Binding-site contacts:
Ligand atom O5 contacts residue ASN1121 of chain 1.C at 2.4 Å (h-bond).
Ligand atom C8 contacts residue ASN1121 of chain 1.C at 4.4 Å.
Ligand atom O7 contacts residue ASN1121 of chain 1.C at 3.3 Å (h-bond).
Ligand atom C7 contacts residue ASN1121 of chain 1.C at 3.3 Å.
Ligand atom C3 contacts residue ASN1121 of chain 1.C at 3.8 Å.
Ligand atom C2 contacts residue ASN1121 of chain 1.C at 2.5 Å.
Ligand atom C1 contacts residue ASN1121 of chain 1.C at 1.4 Å.
Ligand atom C5 contacts residue ASN1121 of chain 1.C at 3.7 Å.
Ligand atom C4 contacts residue ASN1121 of chain 1.C at 4.2 Å.
Ligand atom N2 contacts residue ASN1121 of chain 1.C at 2.9 Å (h-bond).

A protein and the small-molecule ligand that binds it are described below.
Small molecule (SMILES): CC(=O)N[C@H]1[C@H](O[C@H]2[C@H](O)[C@@H](NC(C)=O)CO[C@@H]2CO)O[C@H](CO)[C@@H](O)[C@@H]1O

Sequence of chain 1.C:
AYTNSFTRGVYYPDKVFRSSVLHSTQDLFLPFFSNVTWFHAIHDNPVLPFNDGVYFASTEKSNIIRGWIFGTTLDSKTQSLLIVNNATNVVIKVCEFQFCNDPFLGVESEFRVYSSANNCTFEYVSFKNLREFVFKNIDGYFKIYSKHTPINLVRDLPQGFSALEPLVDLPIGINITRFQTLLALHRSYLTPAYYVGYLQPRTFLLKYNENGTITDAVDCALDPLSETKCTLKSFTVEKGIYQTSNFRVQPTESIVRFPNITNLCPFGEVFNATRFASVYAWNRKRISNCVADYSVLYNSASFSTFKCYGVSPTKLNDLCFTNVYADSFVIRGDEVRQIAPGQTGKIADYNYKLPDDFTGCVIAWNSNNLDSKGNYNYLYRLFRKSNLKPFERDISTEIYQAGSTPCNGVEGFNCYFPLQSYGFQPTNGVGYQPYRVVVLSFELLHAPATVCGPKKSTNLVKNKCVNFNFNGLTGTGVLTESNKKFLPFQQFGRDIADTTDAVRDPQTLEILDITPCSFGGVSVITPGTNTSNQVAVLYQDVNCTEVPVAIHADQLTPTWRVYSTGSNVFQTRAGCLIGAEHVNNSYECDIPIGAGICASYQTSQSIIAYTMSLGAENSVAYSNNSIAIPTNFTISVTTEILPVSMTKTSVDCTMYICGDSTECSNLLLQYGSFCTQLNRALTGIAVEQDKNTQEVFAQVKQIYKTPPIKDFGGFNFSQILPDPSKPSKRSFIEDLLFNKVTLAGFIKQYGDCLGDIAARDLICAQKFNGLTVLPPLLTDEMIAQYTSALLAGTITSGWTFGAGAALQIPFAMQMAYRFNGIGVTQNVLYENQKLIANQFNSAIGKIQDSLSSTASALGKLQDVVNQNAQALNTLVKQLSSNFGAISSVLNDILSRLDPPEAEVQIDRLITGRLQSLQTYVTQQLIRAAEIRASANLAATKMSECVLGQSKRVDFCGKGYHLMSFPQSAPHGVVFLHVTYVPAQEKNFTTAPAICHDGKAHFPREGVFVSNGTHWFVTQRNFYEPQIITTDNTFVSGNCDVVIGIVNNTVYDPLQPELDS